This protein binds this small molecule.
Small molecule (SMILES): CC(=O)N[C@@H]1[C@@H](O)[C@H](O)[C@@H](CO)O[C@H]1O

Sequence of chain 1.B:
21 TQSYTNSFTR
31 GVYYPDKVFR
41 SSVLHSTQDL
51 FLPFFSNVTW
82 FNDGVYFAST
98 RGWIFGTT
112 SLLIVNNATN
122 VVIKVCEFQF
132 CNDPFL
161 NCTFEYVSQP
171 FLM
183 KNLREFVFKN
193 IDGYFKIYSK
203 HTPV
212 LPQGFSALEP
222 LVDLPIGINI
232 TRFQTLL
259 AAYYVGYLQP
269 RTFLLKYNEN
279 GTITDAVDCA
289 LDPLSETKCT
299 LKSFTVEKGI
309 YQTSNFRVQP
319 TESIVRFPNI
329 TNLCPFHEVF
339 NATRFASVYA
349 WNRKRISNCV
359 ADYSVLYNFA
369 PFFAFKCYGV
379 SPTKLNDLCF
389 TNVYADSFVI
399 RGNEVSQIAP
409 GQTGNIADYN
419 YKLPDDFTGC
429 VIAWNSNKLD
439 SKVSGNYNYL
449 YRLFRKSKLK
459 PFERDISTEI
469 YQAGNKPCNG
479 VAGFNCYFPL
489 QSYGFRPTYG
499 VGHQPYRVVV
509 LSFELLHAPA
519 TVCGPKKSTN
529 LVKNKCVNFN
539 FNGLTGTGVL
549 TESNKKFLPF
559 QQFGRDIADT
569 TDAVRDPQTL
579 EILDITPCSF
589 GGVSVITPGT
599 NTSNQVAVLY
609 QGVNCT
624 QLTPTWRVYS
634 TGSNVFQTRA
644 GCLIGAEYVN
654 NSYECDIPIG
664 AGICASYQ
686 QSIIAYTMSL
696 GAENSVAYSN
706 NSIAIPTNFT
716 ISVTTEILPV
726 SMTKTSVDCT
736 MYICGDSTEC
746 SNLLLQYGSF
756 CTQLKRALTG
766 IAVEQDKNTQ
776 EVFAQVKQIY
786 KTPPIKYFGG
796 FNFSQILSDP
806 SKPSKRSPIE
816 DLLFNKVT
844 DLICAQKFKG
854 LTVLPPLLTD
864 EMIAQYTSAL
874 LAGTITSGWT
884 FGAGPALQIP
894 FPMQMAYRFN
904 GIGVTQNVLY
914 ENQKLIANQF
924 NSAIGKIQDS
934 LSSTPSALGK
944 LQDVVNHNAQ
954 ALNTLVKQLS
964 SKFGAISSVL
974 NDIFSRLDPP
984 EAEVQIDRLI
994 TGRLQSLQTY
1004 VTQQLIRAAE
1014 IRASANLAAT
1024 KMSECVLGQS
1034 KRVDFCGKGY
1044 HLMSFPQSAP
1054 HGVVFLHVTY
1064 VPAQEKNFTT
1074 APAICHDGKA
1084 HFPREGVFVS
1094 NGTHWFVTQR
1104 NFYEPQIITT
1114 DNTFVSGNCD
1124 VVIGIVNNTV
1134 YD

Binding-site contacts:
Ligand atom C5 contacts residue PHE1099 of chain 1.B at 3.5 Å (hydrophobic).
Ligand atom N2 contacts residue THR1096 of chain 1.B at 3.7 Å.
Ligand atom C7 contacts residue THR1096 of chain 1.B at 4.2 Å.
Ligand atom C5 contacts residue ASN1094 of chain 1.B at 3.4 Å.
Ligand atom O4 contacts residue PHE1099 of chain 1.B at 4.4 Å.
Ligand atom O5 contacts residue PHE1099 of chain 1.B at 4.0 Å.
Ligand atom O7 contacts residue ASN1094 of chain 1.B at 4.5 Å.
Ligand atom N2 contacts residue ASN1094 of chain 1.B at 3.1 Å (h-bond).
Ligand atom C3 contacts residue ASN1094 of chain 1.B at 3.8 Å.
Ligand atom C4 contacts residue ASN1094 of chain 1.B at 4.1 Å.
Ligand atom O5 contacts residue ASN1094 of chain 1.B at 2.0 Å (h-bond).
Ligand atom C2 contacts residue ASN1094 of chain 1.B at 2.5 Å.
Ligand atom C8 contacts residue THR1096 of chain 1.B at 3.6 Å.
Ligand atom C1 contacts residue ASN1094 of chain 1.B at 1.4 Å.
Ligand atom C6 contacts residue ASN1094 of chain 1.B at 4.3 Å.
Ligand atom O6 contacts residue PHE1099 of chain 1.B at 3.3 Å.
Ligand atom C6 contacts residue PHE1099 of chain 1.B at 3.5 Å (hydrophobic).
Ligand atom C7 contacts residue ASN1094 of chain 1.B at 4.1 Å.